Sequence of chain 1.A:
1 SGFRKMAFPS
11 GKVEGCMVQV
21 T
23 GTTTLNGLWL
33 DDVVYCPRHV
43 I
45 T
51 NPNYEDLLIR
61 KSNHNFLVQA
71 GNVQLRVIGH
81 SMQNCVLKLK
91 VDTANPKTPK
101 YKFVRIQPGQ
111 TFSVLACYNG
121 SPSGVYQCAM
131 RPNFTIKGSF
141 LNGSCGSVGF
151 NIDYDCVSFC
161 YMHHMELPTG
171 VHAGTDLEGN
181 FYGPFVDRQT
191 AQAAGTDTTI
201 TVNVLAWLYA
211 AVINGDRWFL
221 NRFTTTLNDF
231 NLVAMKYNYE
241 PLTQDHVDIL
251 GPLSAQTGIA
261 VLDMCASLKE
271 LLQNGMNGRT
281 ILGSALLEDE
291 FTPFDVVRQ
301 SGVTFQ

Binding-site contacts:
Ligand atom O2 contacts residue GLU166 of chain 2.A at 2.8 Å (salt-bridge).
Ligand atom C3 contacts residue THR190 of chain 2.A at 3.2 Å.
Ligand atom O2 contacts residue MET165 of chain 2.A at 3.1 Å.
Ligand atom O contacts residue GLU166 of chain 2.A at 3.6 Å (salt-bridge).
Ligand atom N4 contacts residue GLU166 of chain 2.A at 3.2 Å (salt-bridge).
Ligand atom C25 contacts residue GLN189 of chain 2.A at 3.6 Å.
Ligand atom O5 contacts residue GLY143 of chain 2.A at 2.8 Å (h-bond).
Ligand atom O5 contacts residue SER144 of chain 2.A at 3.1 Å (h-bond).
Ligand atom C8 contacts residue GLU166 of chain 2.A at 3.6 Å.
Ligand atom C28 contacts residue TYR54 of chain 2.A at 3.6 Å (hydrophobic).
Ligand atom C5 contacts residue ALA191 of chain 2.A at 3.6 Å (hydrophobic).
Ligand atom C4 contacts residue GLN192 of chain 2.A at 3.6 Å.
Ligand atom C6 contacts residue THR190 of chain 2.A at 3.2 Å.
Ligand atom O1 contacts residue GLN189 of chain 2.A at 3.5 Å (h-bond).
Ligand atom N3 contacts residue HIS164 of chain 2.A at 3.4 Å (h-bond).
Ligand atom C28 contacts residue ASP187 of chain 2.A at 3.3 Å.
Ligand atom O4 contacts residue GLU166 of chain 2.A at 3.6 Å.
Ligand atom N4 contacts residue PHE140 of chain 2.A at 3.3 Å (h-bond).
Ligand atom C30 contacts residue HIS41 of chain 2.A at 3.7 Å.
Ligand atom N2 contacts residue HIS164 of chain 2.A at 2.7 Å (h-bond).
Ligand atom O5 contacts residue LEU141 of chain 2.A at 3.5 Å (h-bond).
Ligand atom C2 contacts residue THR190 of chain 2.A at 3.5 Å.
Ligand atom C5 contacts residue PRO168 of chain 2.A at 3.5 Å (hydrophobic).
Ligand atom N1 contacts residue GLN189 of chain 2.A at 3.3 Å (h-bond).
Ligand atom O contacts residue MET165 of chain 2.A at 3.5 Å.
Ligand atom O4 contacts residue HIS172 of chain 2.A at 3.5 Å.
Ligand atom O4 contacts residue PHE140 of chain 2.A at 3.3 Å.
Ligand atom C11 contacts residue HIS164 of chain 2.A at 3.7 Å.
Ligand atom O5 contacts residue ASN142 of chain 2.A at 3.7 Å.
Ligand atom C14 contacts residue GLU166 of chain 2.A at 3.6 Å.
Ligand atom C22 contacts residue GLU166 of chain 2.A at 3.4 Å.
Ligand atom C7 contacts residue GLU166 of chain 2.A at 3.6 Å.
Ligand atom C15 contacts residue CYS145 of chain 2.A at 2.9 Å (hydrophobic).
Ligand atom O4 contacts residue HIS163 of chain 2.A at 2.7 Å (h-bond).
Ligand atom C16 contacts residue CYS145 of chain 2.A at 1.8 Å (hydrophobic).
Ligand atom N contacts residue GLU166 of chain 2.A at 2.8 Å (salt-bridge).
Ligand atom C18 contacts residue GLU166 of chain 2.A at 3.7 Å.
Ligand atom C27 contacts residue ASP187 of chain 2.A at 3.6 Å.
Ligand atom C12 contacts residue HIS163 of chain 2.A at 3.4 Å.
Ligand atom O5 contacts residue CYS145 of chain 2.A at 3.2 Å (h-bond).

Sequence of chain 2.A:
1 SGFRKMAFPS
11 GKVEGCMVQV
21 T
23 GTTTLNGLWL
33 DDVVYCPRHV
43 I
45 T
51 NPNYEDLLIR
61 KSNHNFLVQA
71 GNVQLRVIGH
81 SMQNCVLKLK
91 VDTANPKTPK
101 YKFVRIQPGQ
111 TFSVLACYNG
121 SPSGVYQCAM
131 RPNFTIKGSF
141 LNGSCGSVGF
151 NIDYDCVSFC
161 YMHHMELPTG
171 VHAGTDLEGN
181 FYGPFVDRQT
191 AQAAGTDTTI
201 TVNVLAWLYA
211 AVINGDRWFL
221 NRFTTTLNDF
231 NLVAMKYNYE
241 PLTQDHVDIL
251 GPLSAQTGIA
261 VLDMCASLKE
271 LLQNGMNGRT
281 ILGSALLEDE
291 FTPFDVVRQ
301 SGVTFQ

This protein binds this small molecule.
Small molecule (SMILES): CC(=O)N(CCC(N)=O)NC(=O)[C@H](CC1CCCCC1)NC(=O)[C@@H](NC(=O)OCc1ccccc1)[C@@H](C)OC(C)(C)C